This protein binds this small molecule.
Small molecule (SMILES): CC(=O)N[C@@H]1[C@@H](O)[C@H](O)[C@@H](CO)O[C@H]1O

Sequence of chain 1.B:
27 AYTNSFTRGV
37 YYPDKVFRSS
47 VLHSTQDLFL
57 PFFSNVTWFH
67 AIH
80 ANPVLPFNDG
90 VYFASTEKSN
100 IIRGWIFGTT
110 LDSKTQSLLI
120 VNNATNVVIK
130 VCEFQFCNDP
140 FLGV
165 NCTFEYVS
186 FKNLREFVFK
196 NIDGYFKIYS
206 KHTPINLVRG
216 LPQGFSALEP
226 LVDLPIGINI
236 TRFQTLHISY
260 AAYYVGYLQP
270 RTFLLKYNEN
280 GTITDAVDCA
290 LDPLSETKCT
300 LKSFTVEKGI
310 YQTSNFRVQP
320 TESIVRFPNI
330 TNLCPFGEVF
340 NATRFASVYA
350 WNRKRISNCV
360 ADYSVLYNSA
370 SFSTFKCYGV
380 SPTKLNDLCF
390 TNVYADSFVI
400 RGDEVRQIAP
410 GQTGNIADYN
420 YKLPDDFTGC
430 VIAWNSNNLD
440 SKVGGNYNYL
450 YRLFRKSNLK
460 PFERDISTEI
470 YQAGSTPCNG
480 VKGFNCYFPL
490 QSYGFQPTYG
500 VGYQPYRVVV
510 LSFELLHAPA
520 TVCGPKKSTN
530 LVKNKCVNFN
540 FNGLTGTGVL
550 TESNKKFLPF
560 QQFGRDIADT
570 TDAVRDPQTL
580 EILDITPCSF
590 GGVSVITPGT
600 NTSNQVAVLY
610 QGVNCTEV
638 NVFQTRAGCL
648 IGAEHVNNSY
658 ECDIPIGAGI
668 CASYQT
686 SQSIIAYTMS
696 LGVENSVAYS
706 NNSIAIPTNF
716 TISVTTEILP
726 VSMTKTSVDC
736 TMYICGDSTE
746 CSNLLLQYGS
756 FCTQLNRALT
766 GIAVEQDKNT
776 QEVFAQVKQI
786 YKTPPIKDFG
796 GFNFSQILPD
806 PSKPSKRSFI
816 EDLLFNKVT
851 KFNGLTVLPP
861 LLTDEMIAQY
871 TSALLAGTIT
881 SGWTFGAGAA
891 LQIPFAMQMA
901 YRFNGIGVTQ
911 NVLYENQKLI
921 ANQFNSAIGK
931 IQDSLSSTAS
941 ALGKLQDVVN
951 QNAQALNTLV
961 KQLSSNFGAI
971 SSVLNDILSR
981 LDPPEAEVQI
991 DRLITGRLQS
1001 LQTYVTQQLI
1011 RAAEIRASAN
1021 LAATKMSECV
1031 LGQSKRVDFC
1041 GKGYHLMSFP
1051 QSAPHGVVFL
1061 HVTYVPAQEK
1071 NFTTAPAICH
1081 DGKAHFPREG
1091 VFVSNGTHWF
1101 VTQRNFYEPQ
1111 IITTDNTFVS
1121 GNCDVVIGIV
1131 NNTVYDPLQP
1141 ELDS

Binding-site contacts:
Ligand atom C4 contacts residue ASN654 of chain 1.B at 4.2 Å.
Ligand atom C7 contacts residue ASN654 of chain 1.B at 3.9 Å.
Ligand atom C2 contacts residue ASN654 of chain 1.B at 2.5 Å.
Ligand atom N2 contacts residue ASN654 of chain 1.B at 2.9 Å (h-bond).
Ligand atom C3 contacts residue ASN654 of chain 1.B at 3.8 Å.
Ligand atom C5 contacts residue ASN654 of chain 1.B at 3.7 Å.
Ligand atom O7 contacts residue ASN654 of chain 1.B at 4.4 Å.
Ligand atom C1 contacts residue ASN654 of chain 1.B at 1.4 Å.
Ligand atom O5 contacts residue ASN654 of chain 1.B at 2.4 Å (h-bond).
Ligand atom C8 contacts residue HIS652 of chain 1.B at 3.3 Å.